Sequence of chain 10.A:
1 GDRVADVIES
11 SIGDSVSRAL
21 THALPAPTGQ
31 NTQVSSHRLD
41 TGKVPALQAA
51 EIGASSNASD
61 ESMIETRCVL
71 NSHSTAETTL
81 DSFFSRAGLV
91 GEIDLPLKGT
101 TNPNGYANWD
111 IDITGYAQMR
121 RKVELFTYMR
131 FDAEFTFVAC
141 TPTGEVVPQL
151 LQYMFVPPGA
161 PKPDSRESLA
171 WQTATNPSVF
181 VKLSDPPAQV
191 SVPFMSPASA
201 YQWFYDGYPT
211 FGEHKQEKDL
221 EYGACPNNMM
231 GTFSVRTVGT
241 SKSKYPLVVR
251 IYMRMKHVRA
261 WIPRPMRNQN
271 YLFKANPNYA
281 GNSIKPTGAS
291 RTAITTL

Sequence of chain 6.C:
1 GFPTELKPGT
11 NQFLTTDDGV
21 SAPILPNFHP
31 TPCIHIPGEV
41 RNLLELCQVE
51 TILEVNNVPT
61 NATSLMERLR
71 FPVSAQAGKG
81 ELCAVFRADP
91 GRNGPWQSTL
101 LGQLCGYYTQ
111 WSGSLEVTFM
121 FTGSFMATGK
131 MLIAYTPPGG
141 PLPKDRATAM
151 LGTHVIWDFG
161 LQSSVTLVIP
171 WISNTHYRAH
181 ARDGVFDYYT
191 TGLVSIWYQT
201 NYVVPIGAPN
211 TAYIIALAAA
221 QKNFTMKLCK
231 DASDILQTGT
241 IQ

Sequence of chain 10.C:
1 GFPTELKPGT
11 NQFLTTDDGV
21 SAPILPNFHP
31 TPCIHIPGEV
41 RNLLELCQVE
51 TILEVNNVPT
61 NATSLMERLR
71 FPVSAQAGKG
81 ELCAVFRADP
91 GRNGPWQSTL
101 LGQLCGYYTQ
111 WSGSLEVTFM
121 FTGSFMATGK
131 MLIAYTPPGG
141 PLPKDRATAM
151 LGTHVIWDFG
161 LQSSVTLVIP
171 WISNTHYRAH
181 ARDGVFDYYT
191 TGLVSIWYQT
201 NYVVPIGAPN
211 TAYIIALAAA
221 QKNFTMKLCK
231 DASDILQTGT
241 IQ

Binding-site contacts:
Ligand atom CAL contacts residue ILE111 of chain 10.A at 3.6 Å (hydrophobic).
Ligand atom CAP contacts residue ILE111 of chain 10.A at 3.8 Å (hydrophobic).
Ligand atom CAX contacts residue TRP203 of chain 10.A at 3.6 Å (hydrophobic).
Ligand atom CAU contacts residue ASN228 of chain 10.A at 3.6 Å.
Ligand atom CAM contacts residue ILE24 of chain 10.C at 3.7 Å (hydrophobic).
Ligand atom CAM contacts residue VAL192 of chain 10.A at 3.3 Å (hydrophobic).
Ligand atom CAT contacts residue TYR201 of chain 10.A at 3.5 Å (hydrophobic).
Ligand atom OAB contacts residue ILE113 of chain 10.A at 3.2 Å (h-bond).
Ligand atom OAB contacts residue ASP112 of chain 10.A at 3.5 Å.
Ligand atom CAC contacts residue PHE233 of chain 10.A at 3.1 Å (hydrophobic).
Ligand atom CAY contacts residue PHE155 of chain 10.A at 3.8 Å (hydrophobic).
Ligand atom CAD contacts residue GLN202 of chain 10.A at 3.5 Å.
Ligand atom CBC contacts residue ASN228 of chain 10.A at 3.9 Å.
Ligand atom CAG contacts residue PHE233 of chain 10.A at 3.2 Å (hydrophobic).
Ligand atom CAI contacts residue TRP203 of chain 10.A at 3.6 Å (hydrophobic).
Ligand atom NBE contacts residue ASN228 of chain 10.A at 3.9 Å.
Ligand atom CAI contacts residue THR114 of chain 10.A at 3.8 Å.
Ligand atom CAE contacts residue THR114 of chain 10.A at 3.5 Å.
Ligand atom CAZ contacts residue MET195 of chain 10.A at 3.9 Å (hydrophobic).
Ligand atom CAR contacts residue PHE135 of chain 10.A at 3.4 Å (hydrophobic).
Ligand atom CAH contacts residue GLN202 of chain 10.A at 3.7 Å.
Ligand atom CBC contacts residue TRP203 of chain 10.A at 3.2 Å (hydrophobic).
Ligand atom CAK contacts residue VAL192 of chain 10.A at 3.1 Å (hydrophobic).
Ligand atom CAJ contacts residue ILE111 of chain 10.A at 3.3 Å (hydrophobic).
Ligand atom CAU contacts residue TRP203 of chain 10.A at 3.7 Å (hydrophobic).
Ligand atom CAA contacts residue ILE24 of chain 10.C at 3.8 Å (hydrophobic).
Ligand atom CAC contacts residue PHE137 of chain 10.A at 3.8 Å (hydrophobic).
Ligand atom CAN contacts residue PHE155 of chain 10.A at 3.6 Å (hydrophobic).
Ligand atom OAW contacts residue MET195 of chain 10.A at 3.5 Å.
Ligand atom NBE contacts residue TRP203 of chain 10.A at 3.2 Å.
Ligand atom CAK contacts residue MET195 of chain 10.A at 3.6 Å (hydrophobic).
Ligand atom CAI contacts residue ASP112 of chain 10.A at 3.5 Å.
Ligand atom CAH contacts residue TRP203 of chain 10.A at 3.5 Å (hydrophobic).
Ligand atom OAW contacts residue ILE111 of chain 10.A at 3.6 Å.
Ligand atom CAE contacts residue ASP112 of chain 10.A at 3.7 Å.
Ligand atom CAH contacts residue ASN228 of chain 10.A at 3.2 Å.
Ligand atom CAD contacts residue ASN228 of chain 10.A at 3.5 Å.
Ligand atom CAG contacts residue PHE137 of chain 10.A at 3.7 Å (hydrophobic).
Ligand atom CAA contacts residue PRO177 of chain 10.A at 3.8 Å (hydrophobic).
Ligand atom CAU contacts residue TYR201 of chain 10.A at 3.8 Å (hydrophobic).

The small molecule below binds the protein below.
Small molecule (SMILES): Cc1cccc(-c2ccc(OCCCCCN3CCN(c4ccncc4)C3=O)cc2)c1